Sequence of chain 1.A:
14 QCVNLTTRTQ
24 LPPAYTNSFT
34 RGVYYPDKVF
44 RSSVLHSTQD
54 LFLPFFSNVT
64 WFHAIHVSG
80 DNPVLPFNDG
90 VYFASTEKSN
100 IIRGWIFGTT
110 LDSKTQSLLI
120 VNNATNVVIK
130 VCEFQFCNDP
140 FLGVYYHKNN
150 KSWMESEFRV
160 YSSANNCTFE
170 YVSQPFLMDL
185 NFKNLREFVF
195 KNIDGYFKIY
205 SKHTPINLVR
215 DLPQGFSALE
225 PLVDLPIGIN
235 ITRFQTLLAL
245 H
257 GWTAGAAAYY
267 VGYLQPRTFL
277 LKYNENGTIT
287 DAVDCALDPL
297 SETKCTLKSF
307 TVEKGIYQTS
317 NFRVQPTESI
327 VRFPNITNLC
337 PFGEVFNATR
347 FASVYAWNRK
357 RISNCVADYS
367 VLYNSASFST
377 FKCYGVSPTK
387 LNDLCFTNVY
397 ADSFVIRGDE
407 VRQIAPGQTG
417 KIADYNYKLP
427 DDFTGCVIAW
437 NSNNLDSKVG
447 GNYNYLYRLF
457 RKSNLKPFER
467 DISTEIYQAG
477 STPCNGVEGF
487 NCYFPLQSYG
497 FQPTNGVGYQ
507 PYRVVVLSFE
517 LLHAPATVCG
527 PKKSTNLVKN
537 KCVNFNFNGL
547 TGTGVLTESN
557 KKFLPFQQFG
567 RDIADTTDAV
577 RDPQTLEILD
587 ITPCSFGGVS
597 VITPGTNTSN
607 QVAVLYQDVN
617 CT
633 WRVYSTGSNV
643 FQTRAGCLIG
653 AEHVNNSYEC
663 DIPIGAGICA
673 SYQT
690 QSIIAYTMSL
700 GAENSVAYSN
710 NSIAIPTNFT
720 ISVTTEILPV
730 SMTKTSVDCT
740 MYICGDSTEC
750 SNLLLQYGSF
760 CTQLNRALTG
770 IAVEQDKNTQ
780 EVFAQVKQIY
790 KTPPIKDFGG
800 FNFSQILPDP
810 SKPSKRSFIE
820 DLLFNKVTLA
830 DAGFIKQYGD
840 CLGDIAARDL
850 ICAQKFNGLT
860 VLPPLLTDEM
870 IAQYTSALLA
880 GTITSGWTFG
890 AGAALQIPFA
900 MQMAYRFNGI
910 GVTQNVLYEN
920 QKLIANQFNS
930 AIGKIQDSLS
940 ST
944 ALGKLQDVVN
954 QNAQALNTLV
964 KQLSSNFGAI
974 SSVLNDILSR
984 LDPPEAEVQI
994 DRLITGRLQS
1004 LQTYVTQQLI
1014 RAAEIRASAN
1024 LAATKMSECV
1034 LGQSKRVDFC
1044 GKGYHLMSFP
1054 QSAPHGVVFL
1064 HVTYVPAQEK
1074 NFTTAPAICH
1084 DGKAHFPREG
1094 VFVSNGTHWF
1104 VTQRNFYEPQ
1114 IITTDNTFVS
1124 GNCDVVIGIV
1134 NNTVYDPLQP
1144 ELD

Binding-site contacts:
Ligand atom C5 contacts residue ASN603 of chain 1.A at 3.7 Å.
Ligand atom N2 contacts residue ASN603 of chain 1.A at 3.0 Å (h-bond).
Ligand atom C2 contacts residue ASN603 of chain 1.A at 2.7 Å.
Ligand atom C4 contacts residue ASN603 of chain 1.A at 4.4 Å.
Ligand atom O5 contacts residue ASN603 of chain 1.A at 2.5 Å (h-bond).
Ligand atom C1 contacts residue ASN603 of chain 1.A at 1.4 Å.
Ligand atom C7 contacts residue ASN603 of chain 1.A at 4.2 Å.
Ligand atom C3 contacts residue ASN603 of chain 1.A at 3.9 Å.

A small-molecule ligand and the protein it binds are described below.
Small molecule (SMILES): CC(=O)N[C@@H]1[C@@H](O)[C@H](O)[C@@H](CO)O[C@H]1O